Sequence of chain 1.B:
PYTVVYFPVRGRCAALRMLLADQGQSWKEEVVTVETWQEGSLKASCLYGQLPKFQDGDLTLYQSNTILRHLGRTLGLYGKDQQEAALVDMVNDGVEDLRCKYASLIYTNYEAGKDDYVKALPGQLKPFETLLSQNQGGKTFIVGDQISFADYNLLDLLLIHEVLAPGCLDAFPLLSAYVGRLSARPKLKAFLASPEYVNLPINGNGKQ

Binding-site contacts:
Ligand atom OA4 contacts residue GSH1 of chain 1.F at 4.1 Å.
Ligand atom CF7 contacts residue GSH1 of chain 1.F at 3.4 Å.
Ligand atom CF6 contacts residue TYR7 of chain 1.B at 4.1 Å (hydrophobic).
Ligand atom OA2 contacts residue TYR108 of chain 1.B at 3.8 Å.
Ligand atom CF6 contacts residue GSH1 of chain 1.F at 2.8 Å.
Ligand atom CF4 contacts residue TYR108 of chain 1.B at 3.1 Å (hydrophobic).
Ligand atom CF5 contacts residue TYR7 of chain 1.B at 4.0 Å (hydrophobic).
Ligand atom CE1 contacts residue GSH1 of chain 1.F at 4.3 Å.
Ligand atom OA4 contacts residue TYR108 of chain 1.B at 4.4 Å.
Ligand atom NA4 contacts residue ARG13 of chain 1.B at 4.1 Å.
Ligand atom CE6 contacts residue GSH1 of chain 1.F at 4.3 Å.
Ligand atom CF4 contacts residue GSH1 of chain 1.F at 3.8 Å.
Ligand atom CF6 contacts residue TYR108 of chain 1.B at 3.6 Å (hydrophobic).
Ligand atom NA4 contacts residue GSH1 of chain 1.F at 3.8 Å.
Ligand atom CE5 contacts residue PHE8 of chain 1.B at 4.3 Å (hydrophobic).
Ligand atom CF5 contacts residue GSH1 of chain 1.F at 3.2 Å.
Ligand atom CE3 contacts residue VAL35 of chain 1.B at 4.4 Å (hydrophobic).
Ligand atom OA5 contacts residue GSH1 of chain 1.F at 4.0 Å.
Ligand atom CE4 contacts residue VAL35 of chain 1.B at 4.2 Å (hydrophobic).
Ligand atom NA4 contacts residue TYR108 of chain 1.B at 4.1 Å.
Ligand atom CF5 contacts residue TYR108 of chain 1.B at 3.0 Å (hydrophobic).
Ligand atom OA4 contacts residue ALA104 of chain 1.B at 3.5 Å.
Ligand atom CL contacts residue GSH1 of chain 1.F at 4.3 Å.
Ligand atom CE6 contacts residue PHE8 of chain 1.B at 3.9 Å (hydrophobic).
Ligand atom S1 contacts residue TYR108 of chain 1.B at 3.6 Å (h-bond).
Ligand atom NA3 contacts residue TYR108 of chain 1.B at 3.6 Å.
Ligand atom OA3 contacts residue ARG13 of chain 1.B at 2.9 Å (salt-bridge).
Ligand atom CE4 contacts residue PHE8 of chain 1.B at 3.7 Å (hydrophobic).
Ligand atom CI contacts residue GSH1 of chain 1.F at 4.3 Å.
Ligand atom S1 contacts residue GLY205 of chain 1.B at 3.9 Å.
Ligand atom CE2 contacts residue GSH1 of chain 1.F at 4.0 Å.
Ligand atom CI contacts residue TYR108 of chain 1.B at 3.4 Å (hydrophobic).
Ligand atom CF7 contacts residue TYR108 of chain 1.B at 3.5 Å (hydrophobic).
Ligand atom OA3 contacts residue GSH1 of chain 1.F at 3.6 Å (h-bond).
Ligand atom NA4 contacts residue ALA104 of chain 1.B at 4.0 Å.
Ligand atom CL contacts residue TYR108 of chain 1.B at 3.4 Å (hydrophobic).
Ligand atom CE5 contacts residue VAL35 of chain 1.B at 4.5 Å (hydrophobic).
Ligand atom OA3 contacts residue ALA104 of chain 1.B at 4.1 Å.
Ligand atom NA1 contacts residue TYR108 of chain 1.B at 3.7 Å.

A protein and the small-molecule ligand that binds it are described below.
Small molecule (SMILES): O=[N+]([O-])c1ccc(SCCCCCCO)c2nonc12